Sequence of chain 1.A:
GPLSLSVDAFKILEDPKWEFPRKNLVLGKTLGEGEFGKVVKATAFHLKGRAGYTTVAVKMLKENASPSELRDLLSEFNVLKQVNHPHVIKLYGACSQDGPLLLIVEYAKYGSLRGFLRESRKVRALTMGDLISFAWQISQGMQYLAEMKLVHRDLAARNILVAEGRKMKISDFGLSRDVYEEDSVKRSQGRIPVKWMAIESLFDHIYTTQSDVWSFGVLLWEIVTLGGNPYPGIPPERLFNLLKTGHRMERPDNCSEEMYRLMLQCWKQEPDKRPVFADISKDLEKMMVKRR

This protein binds this small molecule.
Small molecule (SMILES): Nc1ncnc2c1ncn2[C@@H]1O[C@H](CO)[C@@H](O)[C@H]1O

Binding-site contacts:
Ligand atom C8 contacts residue VAL39 of chain 1.A at 3.8 Å (hydrophobic).
Ligand atom O4' contacts residue GLY32 of chain 1.A at 3.6 Å.
Ligand atom C6 contacts residue ALA108 of chain 1.A at 4.0 Å (hydrophobic).
Ligand atom N6 contacts residue VAL105 of chain 1.A at 3.7 Å.
Ligand atom N6 contacts residue ALA57 of chain 1.A at 3.5 Å.
Ligand atom N3 contacts residue LEU31 of chain 1.A at 3.8 Å.
Ligand atom C2 contacts residue ALA108 of chain 1.A at 3.4 Å (hydrophobic).
Ligand atom O4' contacts residue LEU31 of chain 1.A at 3.6 Å (h-bond).
Ligand atom C5 contacts residue VAL39 of chain 1.A at 4.0 Å (hydrophobic).
Ligand atom O2' contacts residue SER112 of chain 1.A at 4.0 Å.
Ligand atom C6 contacts residue GLU106 of chain 1.A at 3.8 Å.
Ligand atom N7 contacts residue VAL39 of chain 1.A at 3.7 Å.
Ligand atom C1' contacts residue LEU31 of chain 1.A at 3.9 Å (hydrophobic).
Ligand atom O2' contacts residue LEU31 of chain 1.A at 3.7 Å.
Ligand atom C2 contacts residue TYR107 of chain 1.A at 3.8 Å (hydrophobic).
Ligand atom N6 contacts residue LEU182 of chain 1.A at 3.4 Å.
Ligand atom C2' contacts residue FMT1 of chain 1.D at 3.7 Å.
Ligand atom N1 contacts residue ALA108 of chain 1.A at 2.9 Å (h-bond).
Ligand atom C2' contacts residue SER112 of chain 1.A at 4.0 Å.
Ligand atom N9 contacts residue LEU182 of chain 1.A at 3.9 Å.
Ligand atom N7 contacts residue LEU182 of chain 1.A at 3.8 Å.
Ligand atom C2 contacts residue FMT1 of chain 1.D at 3.5 Å.
Ligand atom O5' contacts residue ASP193 of chain 1.A at 4.0 Å.
Ligand atom C1' contacts residue FMT1 of chain 1.D at 3.5 Å.
Ligand atom C2 contacts residue LEU31 of chain 1.A at 4.0 Å (hydrophobic).
Ligand atom O3' contacts residue SER112 of chain 1.A at 3.5 Å.
Ligand atom C4 contacts residue LEU182 of chain 1.A at 3.7 Å (hydrophobic).
Ligand atom C6 contacts residue LEU182 of chain 1.A at 3.5 Å (hydrophobic).
Ligand atom C6 contacts residue ALA57 of chain 1.A at 3.6 Å (hydrophobic).
Ligand atom C4' contacts residue LEU31 of chain 1.A at 4.0 Å (hydrophobic).
Ligand atom N1 contacts residue TYR107 of chain 1.A at 3.7 Å.
Ligand atom N3 contacts residue FMT1 of chain 1.D at 2.9 Å (h-bond).
Ligand atom C5 contacts residue LEU182 of chain 1.A at 3.6 Å (hydrophobic).
Ligand atom N6 contacts residue GLU106 of chain 1.A at 2.8 Å (salt-bridge).
Ligand atom O2' contacts residue FMT1 of chain 1.D at 3.2 Å (h-bond).
Ligand atom N1 contacts residue GLU106 of chain 1.A at 3.9 Å.
Ligand atom C4 contacts residue FMT1 of chain 1.D at 3.9 Å.
Ligand atom N1 contacts residue ALA57 of chain 1.A at 3.8 Å.
Ligand atom C4' contacts residue GLY32 of chain 1.A at 3.7 Å.
Ligand atom C5' contacts residue GLY32 of chain 1.A at 4.0 Å.